Sequence of chain 1.B:
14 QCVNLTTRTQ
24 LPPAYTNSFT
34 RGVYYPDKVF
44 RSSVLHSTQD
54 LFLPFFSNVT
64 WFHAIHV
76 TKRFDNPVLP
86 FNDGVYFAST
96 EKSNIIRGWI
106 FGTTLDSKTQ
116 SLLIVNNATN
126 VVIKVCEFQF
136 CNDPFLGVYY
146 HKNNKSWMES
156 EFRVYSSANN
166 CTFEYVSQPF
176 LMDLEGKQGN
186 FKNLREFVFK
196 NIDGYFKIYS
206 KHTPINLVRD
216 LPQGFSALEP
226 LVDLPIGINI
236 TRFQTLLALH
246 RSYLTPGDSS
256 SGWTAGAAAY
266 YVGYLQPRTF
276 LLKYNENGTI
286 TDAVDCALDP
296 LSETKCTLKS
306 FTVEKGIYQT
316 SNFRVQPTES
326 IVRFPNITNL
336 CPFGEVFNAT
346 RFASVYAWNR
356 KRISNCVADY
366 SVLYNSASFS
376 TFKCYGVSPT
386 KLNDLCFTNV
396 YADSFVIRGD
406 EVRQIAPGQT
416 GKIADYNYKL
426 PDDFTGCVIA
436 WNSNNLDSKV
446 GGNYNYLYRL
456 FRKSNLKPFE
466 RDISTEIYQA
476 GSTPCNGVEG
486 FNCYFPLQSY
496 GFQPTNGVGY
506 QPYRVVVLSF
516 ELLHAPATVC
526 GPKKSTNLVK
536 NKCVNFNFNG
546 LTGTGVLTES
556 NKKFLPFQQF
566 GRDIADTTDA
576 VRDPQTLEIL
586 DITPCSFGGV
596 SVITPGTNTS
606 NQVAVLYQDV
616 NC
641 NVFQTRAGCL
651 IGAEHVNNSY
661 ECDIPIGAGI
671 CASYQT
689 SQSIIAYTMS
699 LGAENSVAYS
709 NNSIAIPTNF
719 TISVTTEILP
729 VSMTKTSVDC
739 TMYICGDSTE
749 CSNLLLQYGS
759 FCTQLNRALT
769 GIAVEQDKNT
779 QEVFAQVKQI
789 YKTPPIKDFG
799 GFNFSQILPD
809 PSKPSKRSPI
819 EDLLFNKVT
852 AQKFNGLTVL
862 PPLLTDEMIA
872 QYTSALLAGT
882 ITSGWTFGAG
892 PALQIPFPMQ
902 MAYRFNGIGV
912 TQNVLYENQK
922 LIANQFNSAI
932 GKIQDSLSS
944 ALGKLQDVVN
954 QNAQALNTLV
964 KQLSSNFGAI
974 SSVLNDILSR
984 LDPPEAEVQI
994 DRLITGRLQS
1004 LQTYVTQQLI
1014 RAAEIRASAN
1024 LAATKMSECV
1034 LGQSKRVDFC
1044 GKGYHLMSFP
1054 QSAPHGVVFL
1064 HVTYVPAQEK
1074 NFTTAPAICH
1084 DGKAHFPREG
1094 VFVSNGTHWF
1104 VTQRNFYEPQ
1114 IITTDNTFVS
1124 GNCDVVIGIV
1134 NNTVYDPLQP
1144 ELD

Binding-site contacts:
Ligand atom O5 contacts residue CYS617 of chain 1.B at 4.5 Å.
Ligand atom C8 contacts residue ASN616 of chain 1.B at 4.5 Å.
Ligand atom C1 contacts residue ASN616 of chain 1.B at 1.4 Å.
Ligand atom C2 contacts residue ASN616 of chain 1.B at 2.5 Å.
Ligand atom C4 contacts residue ASN616 of chain 1.B at 4.2 Å.
Ligand atom O5 contacts residue ASN616 of chain 1.B at 2.4 Å (h-bond).
Ligand atom O7 contacts residue ASN616 of chain 1.B at 4.2 Å.
Ligand atom C5 contacts residue ASN616 of chain 1.B at 3.7 Å.
Ligand atom N2 contacts residue ASN616 of chain 1.B at 2.9 Å (h-bond).
Ligand atom C3 contacts residue ASN616 of chain 1.B at 3.8 Å.
Ligand atom C7 contacts residue ASN616 of chain 1.B at 3.8 Å.

A small-molecule ligand and the protein it binds are described below.
Small molecule (SMILES): CC(=O)N[C@@H]1[C@@H](O)[C@H](O)[C@@H](CO)O[C@H]1O